This small molecule binds to this protein.
Small molecule (SMILES): C[C@H](CCC(=O)O)[C@H]1CC[C@H]2[C@@H]3[C@H](O)C[C@@H]4C[C@H](O)CC[C@]4(C)[C@H]3C[C@H](O)[C@]12C

Binding-site contacts:
Ligand atom C20 contacts residue TRP288 of chain 1.N at 4.0 Å (hydrophobic).
Ligand atom C2 contacts residue ASP300 of chain 1.N at 3.6 Å.
Ligand atom O7 contacts residue PGV1 of chain 1.VB at 4.0 Å.
Ligand atom O25 contacts residue HIS103 of chain 1.P at 2.9 Å (h-bond).
Ligand atom C9 contacts residue THR301 of chain 1.N at 4.5 Å.
Ligand atom C24 contacts residue HIS103 of chain 1.P at 3.1 Å.
Ligand atom C23 contacts residue TRP99 of chain 1.P at 3.6 Å (hydrophobic).
Ligand atom C18 contacts residue TRP288 of chain 1.N at 4.1 Å (hydrophobic).
Ligand atom C2 contacts residue TYR304 of chain 1.N at 4.0 Å (hydrophobic).
Ligand atom O26 contacts residue TRP99 of chain 1.P at 2.7 Å (h-bond).
Ligand atom C23 contacts residue PGV1 of chain 1.VB at 4.2 Å.
Ligand atom C24 contacts residue PGV1 of chain 1.VB at 4.1 Å.
Ligand atom C12 contacts residue THR301 of chain 1.N at 3.7 Å.
Ligand atom C21 contacts residue TRP288 of chain 1.N at 4.0 Å (hydrophobic).
Ligand atom C1 contacts residue THR301 of chain 1.N at 4.4 Å.
Ligand atom C19 contacts residue TYR304 of chain 1.N at 4.1 Å (hydrophobic).
Ligand atom C1 contacts residue TYR304 of chain 1.N at 3.4 Å (hydrophobic).
Ligand atom C11 contacts residue TYR304 of chain 1.N at 4.4 Å (hydrophobic).
Ligand atom C11 contacts residue PHE305 of chain 1.N at 4.0 Å (hydrophobic).
Ligand atom O3 contacts residue ASP300 of chain 1.N at 3.5 Å.
Ligand atom C23 contacts residue HIS233 of chain 1.N at 3.8 Å.
Ligand atom C21 contacts residue HIS233 of chain 1.N at 3.7 Å.
Ligand atom O26 contacts residue LEU230 of chain 1.N at 4.4 Å.
Ligand atom O25 contacts residue PGV1 of chain 1.VB at 4.0 Å.
Ligand atom O25 contacts residue HIS233 of chain 1.N at 3.7 Å.
Ligand atom O12 contacts residue THR301 of chain 1.N at 2.7 Å (h-bond).
Ligand atom C16 contacts residue PGV1 of chain 1.VB at 4.1 Å.
Ligand atom C3 contacts residue ASP300 of chain 1.N at 4.5 Å.
Ligand atom C12 contacts residue PHE305 of chain 1.N at 3.8 Å (hydrophobic).
Ligand atom C2 contacts residue THR301 of chain 1.N at 4.0 Å.
Ligand atom C24 contacts residue HIS233 of chain 1.N at 3.6 Å.
Ligand atom O26 contacts residue HIS103 of chain 1.P at 2.6 Å (h-bond).
Ligand atom O26 contacts residue PGV1 of chain 1.VB at 3.6 Å.
Ligand atom C24 contacts residue TRP99 of chain 1.P at 3.6 Å (hydrophobic).
Ligand atom C22 contacts residue PGV1 of chain 1.VB at 4.5 Å.
Ligand atom O26 contacts residue HIS233 of chain 1.N at 4.0 Å.
Ligand atom C15 contacts residue PGV1 of chain 1.VB at 3.8 Å.
Ligand atom C11 contacts residue THR301 of chain 1.N at 3.7 Å.
Ligand atom C21 contacts residue PHE305 of chain 1.N at 4.4 Å (hydrophobic).
Ligand atom C1 contacts residue ASP300 of chain 1.N at 4.4 Å.

Sequence of chain 1.P:
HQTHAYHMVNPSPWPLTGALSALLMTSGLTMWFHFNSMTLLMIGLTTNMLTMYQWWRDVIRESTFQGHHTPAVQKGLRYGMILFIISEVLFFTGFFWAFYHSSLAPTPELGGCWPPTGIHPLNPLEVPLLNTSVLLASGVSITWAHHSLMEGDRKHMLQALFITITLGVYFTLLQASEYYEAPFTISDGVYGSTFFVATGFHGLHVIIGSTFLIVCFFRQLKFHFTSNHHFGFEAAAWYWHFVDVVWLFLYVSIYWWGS

Sequence of chain 1.N:
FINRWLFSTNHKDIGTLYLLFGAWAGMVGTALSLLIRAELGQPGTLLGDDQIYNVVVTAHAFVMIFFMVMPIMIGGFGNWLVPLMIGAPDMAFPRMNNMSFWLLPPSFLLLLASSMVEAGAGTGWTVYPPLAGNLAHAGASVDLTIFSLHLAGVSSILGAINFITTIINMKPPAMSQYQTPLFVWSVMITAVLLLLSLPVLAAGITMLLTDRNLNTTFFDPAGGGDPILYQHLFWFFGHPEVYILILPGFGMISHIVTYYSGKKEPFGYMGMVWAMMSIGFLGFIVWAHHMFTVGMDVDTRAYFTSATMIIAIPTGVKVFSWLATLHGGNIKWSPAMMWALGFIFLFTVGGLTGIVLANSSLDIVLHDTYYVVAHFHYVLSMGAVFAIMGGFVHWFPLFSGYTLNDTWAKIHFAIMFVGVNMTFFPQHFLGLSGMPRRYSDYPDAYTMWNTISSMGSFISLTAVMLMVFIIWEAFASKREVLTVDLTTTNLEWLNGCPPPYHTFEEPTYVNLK